Binding-site contacts:
Ligand atom C22 contacts residue ASP174 of chain 1.A at 3.8 Å.
Ligand atom C13 contacts residue THR112 of chain 1.A at 3.6 Å.
Ligand atom O2 contacts residue LEU173 of chain 1.A at 3.5 Å.
Ligand atom C18 contacts residue GLY116 of chain 1.A at 3.9 Å.
Ligand atom O2 contacts residue ASP174 of chain 1.A at 2.8 Å (salt-bridge).
Ligand atom O1 contacts residue GLY39 of chain 1.A at 3.9 Å.
Ligand atom C16 contacts residue ALA117 of chain 1.A at 3.8 Å (hydrophobic).
Ligand atom C23 contacts residue LEU81 of chain 1.A at 3.8 Å (hydrophobic).
Ligand atom C12 contacts residue LYS59 of chain 1.A at 3.7 Å.
Ligand atom C21 contacts residue ASP174 of chain 1.A at 3.9 Å.
Ligand atom C24 contacts residue PHE175 of chain 1.A at 3.6 Å (hydrophobic).
Ligand atom C24 contacts residue ASP174 of chain 1.A at 3.6 Å.
Ligand atom O2 contacts residue ILE90 of chain 1.A at 3.5 Å.
Ligand atom F1 contacts residue LEU114 of chain 1.A at 2.9 Å.
Ligand atom CL1 contacts residue ASP118 of chain 1.A at 3.8 Å.
Ligand atom C11 contacts residue GLU77 of chain 1.A at 3.9 Å.
Ligand atom C12 contacts residue LEU81 of chain 1.A at 3.9 Å (hydrophobic).
Ligand atom N2 contacts residue MET115 of chain 1.A at 3.1 Å (h-bond).
Ligand atom C23 contacts residue GLU77 of chain 1.A at 3.7 Å.
Ligand atom N1 contacts residue MET115 of chain 1.A at 3.8 Å.
Ligand atom C20 contacts residue LYS59 of chain 1.A at 3.9 Å.
Ligand atom C8 contacts residue VAL44 of chain 1.A at 3.9 Å (hydrophobic).
Ligand atom C5 contacts residue LEU173 of chain 1.A at 3.7 Å (hydrophobic).
Ligand atom N5 contacts residue LEU81 of chain 1.A at 4.0 Å.
Ligand atom CL1 contacts residue ALA117 of chain 1.A at 3.9 Å.
Ligand atom C16 contacts residue ASP118 of chain 1.A at 3.8 Å.
Ligand atom C12 contacts residue GLU77 of chain 1.A at 3.3 Å.
Ligand atom N5 contacts residue GLU77 of chain 1.A at 2.9 Å (salt-bridge).
Ligand atom C20 contacts residue THR112 of chain 1.A at 3.4 Å.
Ligand atom C22 contacts residue LEU177 of chain 1.A at 3.8 Å (hydrophobic).
Ligand atom C14 contacts residue THR112 of chain 1.A at 3.6 Å.
Ligand atom C5 contacts residue THR112 of chain 1.A at 3.6 Å.
Ligand atom C13 contacts residue LYS59 of chain 1.A at 3.9 Å.
Ligand atom C21 contacts residue GLU77 of chain 1.A at 3.8 Å.
Ligand atom C20 contacts residue ALA57 of chain 1.A at 3.6 Å (hydrophobic).
Ligand atom CL1 contacts residue LEU173 of chain 1.A at 3.6 Å.
Ligand atom N1 contacts residue HIS113 of chain 1.A at 3.8 Å.
Ligand atom C2 contacts residue MET115 of chain 1.A at 3.9 Å (hydrophobic).
Ligand atom C6 contacts residue MET115 of chain 1.A at 3.9 Å (hydrophobic).
Ligand atom C22 contacts residue GLU77 of chain 1.A at 3.6 Å.

Sequence of chain 1.A:
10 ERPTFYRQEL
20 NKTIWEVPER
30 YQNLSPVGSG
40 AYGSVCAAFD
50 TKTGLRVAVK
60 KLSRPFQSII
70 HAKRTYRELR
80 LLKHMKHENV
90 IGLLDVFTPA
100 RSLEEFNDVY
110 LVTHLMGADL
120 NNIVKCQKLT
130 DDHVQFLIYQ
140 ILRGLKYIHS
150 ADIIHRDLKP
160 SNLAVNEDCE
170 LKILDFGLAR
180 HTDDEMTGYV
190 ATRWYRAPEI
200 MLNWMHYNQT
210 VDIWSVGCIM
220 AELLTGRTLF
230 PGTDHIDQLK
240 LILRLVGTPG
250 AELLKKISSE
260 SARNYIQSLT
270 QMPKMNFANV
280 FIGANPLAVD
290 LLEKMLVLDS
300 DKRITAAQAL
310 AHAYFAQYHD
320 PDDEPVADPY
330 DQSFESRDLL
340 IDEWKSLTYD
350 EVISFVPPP

A protein and the small-molecule ligand that binds it are described below.
Small molecule (SMILES): CCn1c(=O)c(-c2cc(C(=O)NC3CC3)ccc2C)cc2nnc(-c3c(F)cccc3Cl)n21